Sequence of chain 1.A:
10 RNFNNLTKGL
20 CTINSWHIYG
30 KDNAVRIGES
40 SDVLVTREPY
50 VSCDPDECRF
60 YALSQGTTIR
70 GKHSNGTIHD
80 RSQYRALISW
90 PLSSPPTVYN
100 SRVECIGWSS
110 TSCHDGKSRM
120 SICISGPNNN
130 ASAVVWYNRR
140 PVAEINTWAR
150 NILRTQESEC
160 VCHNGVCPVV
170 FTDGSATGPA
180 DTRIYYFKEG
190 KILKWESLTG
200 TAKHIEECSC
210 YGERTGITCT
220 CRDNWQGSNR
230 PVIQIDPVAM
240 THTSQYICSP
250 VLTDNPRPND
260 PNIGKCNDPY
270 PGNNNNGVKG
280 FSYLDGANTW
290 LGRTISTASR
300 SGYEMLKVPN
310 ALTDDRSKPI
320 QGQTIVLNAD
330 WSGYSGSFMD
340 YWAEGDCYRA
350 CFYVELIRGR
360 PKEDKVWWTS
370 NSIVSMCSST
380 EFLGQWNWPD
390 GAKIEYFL

Sequence of chain 3.A:
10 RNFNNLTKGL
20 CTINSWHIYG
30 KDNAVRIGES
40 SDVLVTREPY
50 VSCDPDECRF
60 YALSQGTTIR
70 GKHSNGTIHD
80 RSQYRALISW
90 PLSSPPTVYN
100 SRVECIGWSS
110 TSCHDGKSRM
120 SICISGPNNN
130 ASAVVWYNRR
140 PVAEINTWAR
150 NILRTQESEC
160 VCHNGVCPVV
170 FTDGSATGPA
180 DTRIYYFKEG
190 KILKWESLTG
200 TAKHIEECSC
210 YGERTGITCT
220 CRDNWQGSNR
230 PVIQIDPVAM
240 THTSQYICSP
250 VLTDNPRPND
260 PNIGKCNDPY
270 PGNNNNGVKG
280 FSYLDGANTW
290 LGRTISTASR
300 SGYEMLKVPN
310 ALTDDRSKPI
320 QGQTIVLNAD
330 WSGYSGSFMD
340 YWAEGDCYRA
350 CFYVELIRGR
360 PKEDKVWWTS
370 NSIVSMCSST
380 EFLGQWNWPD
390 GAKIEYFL

This protein binds this small molecule.
Small molecule (SMILES): CC(=O)N[C@H]1[C@H](O[C@H]2[C@H](O)[C@@H](NC(C)=O)CO[C@@H]2CO)O[C@H](CO)[C@@H](O[C@@H]2O[C@H](CO[C@H]3O[C@H](CO[C@H]4O[C@H](CO)[C@@H](O)[C@H](O)[C@@H]4O)[C@@H](O)[C@H](O[C@H]4O[C@H](CO)[C@@H](O)[C@H](O)[C@@H]4O)[C@@H]3O)[C@@H](O)[C@H](O[C@H]3O[C@H](CO)[C@@H](O)[C@H](O)[C@@H]3O[C@H]3O[C@H](CO)[C@@H](O)[C@H](O)[C@@H]3O[C@H]3O[C@H](CO)[C@@H](O)[C@H](O)[C@@H]3O)[C@@H]2O)[C@@H]1O

Binding-site contacts:
Ligand atom C4 contacts residue GLU303 of chain 1.A at 3.5 Å.
Ligand atom O3 contacts residue ASP259 of chain 1.A at 3.2 Å (salt-bridge).
Ligand atom O5 contacts residue GLY383 of chain 1.A at 3.3 Å.
Ligand atom C5 contacts residue ARG292 of chain 1.A at 3.6 Å.
Ligand atom O6 contacts residue ILE294 of chain 1.A at 2.6 Å (h-bond).
Ligand atom C6 contacts residue GLN320 of chain 1.A at 3.7 Å.
Ligand atom O5 contacts residue ASP259 of chain 1.A at 3.7 Å.
Ligand atom O4 contacts residue ARG256 of chain 1.A at 3.1 Å (salt-bridge).
Ligand atom C6 contacts residue PRO318 of chain 1.A at 3.5 Å (hydrophobic).
Ligand atom O5 contacts residue ARG292 of chain 1.A at 3.3 Å (salt-bridge).
Ligand atom O4 contacts residue GLU303 of chain 1.A at 2.6 Å (salt-bridge).
Ligand atom O3 contacts residue ARG292 of chain 1.A at 2.9 Å (salt-bridge).
Ligand atom O6 contacts residue ILE319 of chain 1.A at 3.3 Å (h-bond).
Ligand atom O4 contacts residue THR296 of chain 1.A at 3.3 Å.
Ligand atom O6 contacts residue ASP259 of chain 1.A at 2.6 Å (salt-bridge).
Ligand atom O3 contacts residue GLY321 of chain 1.A at 3.2 Å (h-bond).
Ligand atom O6 contacts residue GLN384 of chain 1.A at 3.3 Å.
Ligand atom C3 contacts residue GLU303 of chain 1.A at 3.4 Å.
Ligand atom C5 contacts residue ASN129 of chain 3.A at 3.6 Å.
Ligand atom C6 contacts residue ILE319 of chain 1.A at 3.5 Å (hydrophobic).
Ligand atom C5 contacts residue ILE319 of chain 1.A at 3.4 Å (hydrophobic).
Ligand atom C2 contacts residue ASN129 of chain 3.A at 2.4 Å.
Ligand atom C6 contacts residue LEU382 of chain 1.A at 3.3 Å (hydrophobic).
Ligand atom C8 contacts residue ASN128 of chain 3.A at 3.7 Å.
Ligand atom O3 contacts residue LEU305 of chain 1.A at 3.7 Å.
Ligand atom O2 contacts residue LEU305 of chain 1.A at 3.5 Å.
Ligand atom O5 contacts residue GLN384 of chain 1.A at 3.3 Å (h-bond).
Ligand atom C6 contacts residue ILE294 of chain 1.A at 3.4 Å (hydrophobic).
Ligand atom O3 contacts residue GLU303 of chain 1.A at 2.5 Å (salt-bridge).
Ligand atom O2 contacts residue ASN258 of chain 1.A at 3.3 Å (h-bond).
Ligand atom O4 contacts residue GLY321 of chain 1.A at 3.7 Å.
Ligand atom O4 contacts residue ARG292 of chain 1.A at 3.6 Å.
Ligand atom O2 contacts residue GLY321 of chain 1.A at 3.2 Å.
Ligand atom O5 contacts residue ASN129 of chain 3.A at 2.3 Å (h-bond).
Ligand atom N2 contacts residue ASN129 of chain 3.A at 2.9 Å (h-bond).
Ligand atom C1 contacts residue ASN129 of chain 3.A at 1.4 Å.
Ligand atom O3 contacts residue GLN320 of chain 1.A at 3.3 Å.
Ligand atom O3 contacts residue ASN258 of chain 1.A at 2.7 Å (h-bond).
Ligand atom C3 contacts residue GLY321 of chain 1.A at 3.2 Å.
Ligand atom C7 contacts residue ASN129 of chain 3.A at 3.6 Å.